Sequence of chain 1.B:
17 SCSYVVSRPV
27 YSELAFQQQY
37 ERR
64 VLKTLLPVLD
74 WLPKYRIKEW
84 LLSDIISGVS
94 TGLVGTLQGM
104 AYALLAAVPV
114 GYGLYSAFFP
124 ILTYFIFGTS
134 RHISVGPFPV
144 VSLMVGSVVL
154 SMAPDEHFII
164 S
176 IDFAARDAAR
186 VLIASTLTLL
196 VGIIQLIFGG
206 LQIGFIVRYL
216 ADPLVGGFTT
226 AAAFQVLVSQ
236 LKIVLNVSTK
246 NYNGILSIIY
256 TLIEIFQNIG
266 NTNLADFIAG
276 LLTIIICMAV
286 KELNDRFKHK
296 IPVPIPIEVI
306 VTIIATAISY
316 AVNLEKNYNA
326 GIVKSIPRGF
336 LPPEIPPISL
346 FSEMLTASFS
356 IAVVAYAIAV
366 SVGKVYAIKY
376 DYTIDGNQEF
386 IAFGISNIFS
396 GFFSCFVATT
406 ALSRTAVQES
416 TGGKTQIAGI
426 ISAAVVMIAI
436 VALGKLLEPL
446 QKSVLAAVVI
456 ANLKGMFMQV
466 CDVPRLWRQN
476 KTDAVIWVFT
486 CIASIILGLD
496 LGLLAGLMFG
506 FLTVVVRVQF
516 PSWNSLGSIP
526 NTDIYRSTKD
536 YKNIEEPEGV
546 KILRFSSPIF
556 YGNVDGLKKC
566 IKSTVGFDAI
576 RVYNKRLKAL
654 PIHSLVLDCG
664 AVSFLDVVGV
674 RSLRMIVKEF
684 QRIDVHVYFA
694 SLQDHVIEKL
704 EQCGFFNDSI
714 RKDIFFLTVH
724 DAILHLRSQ

Binding-site contacts:
Ligand atom C27 contacts residue ALA310 of chain 1.B at 4.4 Å (hydrophobic).
Ligand atom C22 contacts residue ALA310 of chain 1.B at 4.4 Å (hydrophobic).
Ligand atom C21 contacts residue ILE313 of chain 1.B at 4.2 Å (hydrophobic).
Ligand atom C15 contacts residue ILE273 of chain 1.B at 4.5 Å (hydrophobic).
Ligand atom C23 contacts residue ALA310 of chain 1.B at 4.2 Å (hydrophobic).
Ligand atom C1 contacts residue TYR323 of chain 1.B at 3.7 Å (hydrophobic).
Ligand atom C18 contacts residue ALA270 of chain 1.B at 4.0 Å (hydrophobic).
Ligand atom C15 contacts residue LEU277 of chain 1.B at 3.5 Å (hydrophobic).
Ligand atom C23 contacts residue ILE313 of chain 1.B at 4.5 Å (hydrophobic).
Ligand atom C21 contacts residue GLN446 of chain 1.B at 3.8 Å.
Ligand atom C8 contacts residue ILE273 of chain 1.B at 4.3 Å (hydrophobic).
Ligand atom C16 contacts residue LEU277 of chain 1.B at 3.8 Å (hydrophobic).
Ligand atom C26 contacts residue VAL306 of chain 1.B at 4.2 Å (hydrophobic).
Ligand atom C18 contacts residue ALA274 of chain 1.B at 3.9 Å (hydrophobic).
Ligand atom C24 contacts residue ALA310 of chain 1.B at 4.1 Å (hydrophobic).
Ligand atom C11 contacts residue LEU319 of chain 1.B at 4.0 Å (hydrophobic).
Ligand atom C18 contacts residue ILE273 of chain 1.B at 4.0 Å (hydrophobic).
Ligand atom C26 contacts residue ILE309 of chain 1.B at 3.8 Å (hydrophobic).
Ligand atom C2 contacts residue TYR323 of chain 1.B at 3.5 Å (hydrophobic).
Ligand atom C27 contacts residue THR278 of chain 1.B at 3.3 Å.
Ligand atom C19 contacts residue LEU269 of chain 1.B at 3.6 Å (hydrophobic).
Ligand atom C22 contacts residue ILE313 of chain 1.B at 3.6 Å (hydrophobic).
Ligand atom C27 contacts residue ILE281 of chain 1.B at 4.2 Å (hydrophobic).
Ligand atom C24 contacts residue ILE309 of chain 1.B at 4.0 Å (hydrophobic).
Ligand atom C19 contacts residue ALA270 of chain 1.B at 4.5 Å (hydrophobic).
Ligand atom C27 contacts residue VAL306 of chain 1.B at 3.6 Å (hydrophobic).
Ligand atom C25 contacts residue ILE281 of chain 1.B at 4.0 Å (hydrophobic).
Ligand atom C21 contacts residue LEU319 of chain 1.B at 3.6 Å (hydrophobic).
Ligand atom C24 contacts residue ILE313 of chain 1.B at 4.1 Å (hydrophobic).
Ligand atom C26 contacts residue ILE281 of chain 1.B at 3.8 Å (hydrophobic).
Ligand atom C12 contacts residue LEU319 of chain 1.B at 3.7 Å (hydrophobic).

The protein below binds the small molecule below.
Small molecule (SMILES): CC(C)CCC[C@@H](C)[C@H]1CC[C@H]2[C@@H]3CC=C4C[C@@H](O)CC[C@]4(C)[C@H]3CC[C@]12C